A small-molecule ligand and the protein it binds are described below.
Small molecule (SMILES): CC(=O)N[C@H]1[C@H](O[C@H]2[C@H](O)[C@@H](NC(C)=O)CO[C@@H]2CO)O[C@H](CO)[C@@H](O)[C@@H]1O

Binding-site contacts:
Ligand atom C8 contacts residue PRO113 of chain 1.FB at 4.3 Å (hydrophobic).
Ligand atom C7 contacts residue THR57 of chain 1.FB at 3.8 Å.
Ligand atom N2 contacts residue TYR59 of chain 1.FB at 4.2 Å.
Ligand atom C5 contacts residue ASN48 of chain 1.FB at 3.6 Å.
Ligand atom C8 contacts residue ARG56 of chain 1.FB at 3.7 Å.
Ligand atom C7 contacts residue TYR139 of chain 1.FB at 3.7 Å (hydrophobic).
Ligand atom O5 contacts residue THR50 of chain 1.FB at 4.0 Å.
Ligand atom C8 contacts residue THR50 of chain 1.FB at 4.3 Å.
Ligand atom O7 contacts residue ASN48 of chain 1.FB at 3.3 Å (h-bond).
Ligand atom C8 contacts residue THR57 of chain 1.FB at 3.9 Å.
Ligand atom C8 contacts residue TYR139 of chain 1.FB at 3.7 Å (hydrophobic).
Ligand atom C4 contacts residue ASN48 of chain 1.FB at 4.3 Å.
Ligand atom O5 contacts residue ASN48 of chain 1.FB at 2.4 Å (h-bond).
Ligand atom C8 contacts residue SER55 of chain 1.FB at 4.2 Å.
Ligand atom C8 contacts residue ASN48 of chain 1.FB at 4.4 Å.
Ligand atom O7 contacts residue THR57 of chain 1.FB at 3.1 Å.
Ligand atom O6 contacts residue ALA51 of chain 1.FB at 4.2 Å.
Ligand atom C7 contacts residue TYR59 of chain 1.FB at 4.2 Å (hydrophobic).
Ligand atom C2 contacts residue ASN48 of chain 1.FB at 2.5 Å.
Ligand atom C6 contacts residue THR50 of chain 1.FB at 3.7 Å.
Ligand atom C8 contacts residue SER54 of chain 1.FB at 3.1 Å.
Ligand atom C3 contacts residue ASN48 of chain 1.FB at 3.8 Å.
Ligand atom C1 contacts residue ASN48 of chain 1.FB at 1.4 Å.
Ligand atom O6 contacts residue THR50 of chain 1.FB at 2.8 Å (h-bond).
Ligand atom C7 contacts residue ASN48 of chain 1.FB at 3.2 Å.
Ligand atom C7 contacts residue SER54 of chain 1.FB at 4.3 Å.
Ligand atom O7 contacts residue TYR139 of chain 1.FB at 3.2 Å (h-bond).
Ligand atom C3 contacts residue THR57 of chain 1.FB at 4.3 Å.
Ligand atom C3 contacts residue THR50 of chain 1.FB at 4.4 Å.
Ligand atom O6 contacts residue SER52 of chain 1.FB at 4.4 Å.
Ligand atom C8 contacts residue TYR59 of chain 1.FB at 3.2 Å (hydrophobic).
Ligand atom C1 contacts residue THR50 of chain 1.FB at 3.7 Å.
Ligand atom N2 contacts residue THR57 of chain 1.FB at 4.4 Å.
Ligand atom N2 contacts residue ASN48 of chain 1.FB at 2.9 Å (h-bond).
Ligand atom C5 contacts residue THR50 of chain 1.FB at 3.8 Å.

Sequence of chain 1.FB:
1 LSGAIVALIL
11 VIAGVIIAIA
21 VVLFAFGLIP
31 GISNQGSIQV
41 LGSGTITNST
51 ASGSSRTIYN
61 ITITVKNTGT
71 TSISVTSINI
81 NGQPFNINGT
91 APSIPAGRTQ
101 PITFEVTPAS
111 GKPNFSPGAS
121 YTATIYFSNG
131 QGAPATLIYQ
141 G